Sequence of chain 1.A:
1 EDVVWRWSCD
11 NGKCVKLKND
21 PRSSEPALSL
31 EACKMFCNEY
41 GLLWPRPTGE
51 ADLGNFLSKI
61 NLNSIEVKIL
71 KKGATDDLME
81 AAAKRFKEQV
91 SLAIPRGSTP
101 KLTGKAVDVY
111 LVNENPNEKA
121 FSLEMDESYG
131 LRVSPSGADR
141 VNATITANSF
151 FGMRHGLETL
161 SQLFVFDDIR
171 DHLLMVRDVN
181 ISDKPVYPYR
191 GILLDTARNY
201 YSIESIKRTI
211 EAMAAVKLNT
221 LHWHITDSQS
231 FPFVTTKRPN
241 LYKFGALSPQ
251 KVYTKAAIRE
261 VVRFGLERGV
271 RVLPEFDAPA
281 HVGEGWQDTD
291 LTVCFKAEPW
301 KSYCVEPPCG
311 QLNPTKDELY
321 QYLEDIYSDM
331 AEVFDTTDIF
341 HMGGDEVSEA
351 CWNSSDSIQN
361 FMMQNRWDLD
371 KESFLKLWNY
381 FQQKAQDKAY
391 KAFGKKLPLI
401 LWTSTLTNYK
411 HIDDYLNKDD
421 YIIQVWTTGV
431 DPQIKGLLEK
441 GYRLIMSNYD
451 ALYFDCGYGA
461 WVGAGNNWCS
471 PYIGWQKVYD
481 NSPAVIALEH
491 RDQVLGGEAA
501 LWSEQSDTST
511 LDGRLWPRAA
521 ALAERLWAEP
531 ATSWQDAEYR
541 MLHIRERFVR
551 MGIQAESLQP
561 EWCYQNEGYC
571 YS

Binding-site contacts:
Ligand atom CAJ contacts residue TRP468 of chain 1.A at 4.1 Å (hydrophobic).
Ligand atom CAY contacts residue TRP468 of chain 1.A at 3.5 Å (hydrophobic).
Ligand atom CBC contacts residue TRP426 of chain 1.A at 3.3 Å (hydrophobic).
Ligand atom OBB contacts residue TRP426 of chain 1.A at 3.6 Å.
Ligand atom CAB contacts residue VAL305 of chain 1.A at 3.5 Å (hydrophobic).
Ligand atom CAS contacts residue TYR453 of chain 1.A at 4.1 Å (hydrophobic).
Ligand atom CBI contacts residue ASP345 of chain 1.A at 3.6 Å.
Ligand atom CBC contacts residue TRP468 of chain 1.A at 4.0 Å (hydrophobic).
Ligand atom OBB contacts residue TYR453 of chain 1.A at 3.5 Å (h-bond).
Ligand atom OAR contacts residue VAL462 of chain 1.A at 3.9 Å.
Ligand atom CAB contacts residue TRP468 of chain 1.A at 3.8 Å (hydrophobic).
Ligand atom CBF contacts residue TRP426 of chain 1.A at 3.7 Å (hydrophobic).
Ligand atom OAQ contacts residue TRP461 of chain 1.A at 3.7 Å.
Ligand atom CAL contacts residue VAL305 of chain 1.A at 4.1 Å (hydrophobic).
Ligand atom CAP contacts residue TRP468 of chain 1.A at 3.9 Å (hydrophobic).
Ligand atom CBE contacts residue TRP468 of chain 1.A at 3.4 Å (hydrophobic).
Ligand atom CBI contacts residue TYR453 of chain 1.A at 3.5 Å (hydrophobic).
Ligand atom CAG contacts residue VAL305 of chain 1.A at 3.5 Å (hydrophobic).
Ligand atom CAH contacts residue VAL305 of chain 1.A at 4.2 Å (hydrophobic).
Ligand atom NAA contacts residue TRP468 of chain 1.A at 3.8 Å.
Ligand atom CBI contacts residue TRP426 of chain 1.A at 3.5 Å (hydrophobic).
Ligand atom CAH contacts residue TRP468 of chain 1.A at 4.0 Å (hydrophobic).
Ligand atom CAX contacts residue TYR449 of chain 1.A at 3.9 Å (hydrophobic).
Ligand atom CAL contacts residue TRP468 of chain 1.A at 4.1 Å (hydrophobic).
Ligand atom CAC contacts residue TRP468 of chain 1.A at 3.8 Å (hydrophobic).
Ligand atom OBA contacts residue TRP426 of chain 1.A at 4.1 Å.
Ligand atom CAD contacts residue TRP468 of chain 1.A at 3.7 Å (hydrophobic).
Ligand atom CBJ contacts residue TRP468 of chain 1.A at 4.0 Å (hydrophobic).
Ligand atom CAN contacts residue TYR449 of chain 1.A at 3.9 Å (hydrophobic).
Ligand atom CAG contacts residue TRP468 of chain 1.A at 3.6 Å (hydrophobic).
Ligand atom OAQ contacts residue GLU306 of chain 1.A at 4.1 Å.
Ligand atom CAK contacts residue TRP468 of chain 1.A at 3.9 Å (hydrophobic).
Ligand atom CAI contacts residue VAL305 of chain 1.A at 4.0 Å (hydrophobic).
Ligand atom CAE contacts residue TRP468 of chain 1.A at 4.0 Å (hydrophobic).
Ligand atom CAD contacts residue VAL305 of chain 1.A at 3.6 Å (hydrophobic).
Ligand atom CAM contacts residue VAL305 of chain 1.A at 4.0 Å (hydrophobic).
Ligand atom CAI contacts residue TRP468 of chain 1.A at 3.5 Å (hydrophobic).
Ligand atom CAT contacts residue VAL462 of chain 1.A at 3.5 Å (hydrophobic).
Ligand atom CAO contacts residue TRP468 of chain 1.A at 4.1 Å (hydrophobic).
Ligand atom CBF contacts residue TRP468 of chain 1.A at 3.3 Å (hydrophobic).

A protein and the small-molecule ligand that binds it are described below.
Small molecule (SMILES): COc1ccc2cc3[n+](cc2c1OCCC[n+]1cccc2ccccc21)CCc1cc2c(cc1-3)OCO2